Binding-site contacts:
Ligand atom N2 contacts residue ASN69 of chain 2.B at 2.9 Å (h-bond).
Ligand atom C7 contacts residue ASN69 of chain 2.B at 3.8 Å.
Ligand atom O5 contacts residue THR71 of chain 2.B at 4.4 Å.
Ligand atom O5 contacts residue ASN69 of chain 2.B at 2.4 Å (h-bond).
Ligand atom C1 contacts residue THR71 of chain 2.B at 4.1 Å.
Ligand atom O7 contacts residue ASN69 of chain 2.B at 4.3 Å.
Ligand atom C3 contacts residue ASN69 of chain 2.B at 3.8 Å.
Ligand atom C2 contacts residue ASN69 of chain 2.B at 2.4 Å.
Ligand atom C5 contacts residue ASN69 of chain 2.B at 3.7 Å.
Ligand atom C4 contacts residue ASN69 of chain 2.B at 4.2 Å.
Ligand atom C8 contacts residue ASN69 of chain 2.B at 4.1 Å.
Ligand atom C1 contacts residue ASN69 of chain 2.B at 1.4 Å.

Sequence of chain 2.B:
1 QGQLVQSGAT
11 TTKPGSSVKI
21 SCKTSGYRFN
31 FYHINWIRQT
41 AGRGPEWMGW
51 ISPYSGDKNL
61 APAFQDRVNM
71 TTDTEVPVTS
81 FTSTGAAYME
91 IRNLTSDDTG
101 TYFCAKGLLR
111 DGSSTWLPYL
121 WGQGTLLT

A protein and the small-molecule ligand that binds it are described below.
Small molecule (SMILES): CC(=O)N[C@@H]1[C@@H](O)[C@H](O)[C@@H](CO)O[C@H]1O